Sequence of chain 2.B:
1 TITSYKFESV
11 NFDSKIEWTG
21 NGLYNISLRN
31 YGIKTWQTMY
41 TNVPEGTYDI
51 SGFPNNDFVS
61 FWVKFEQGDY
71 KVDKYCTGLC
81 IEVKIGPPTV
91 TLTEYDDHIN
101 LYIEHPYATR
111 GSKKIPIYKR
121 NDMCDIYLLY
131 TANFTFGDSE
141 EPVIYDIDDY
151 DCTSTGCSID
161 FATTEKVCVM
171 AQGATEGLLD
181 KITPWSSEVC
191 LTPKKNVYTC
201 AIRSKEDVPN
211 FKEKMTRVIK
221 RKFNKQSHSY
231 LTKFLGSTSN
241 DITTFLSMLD

Binding-site contacts:
Ligand atom C8 contacts residue TRP185 of chain 2.B at 3.9 Å (hydrophobic).
Ligand atom N2 contacts residue TRP185 of chain 2.B at 4.0 Å.
Ligand atom C5 contacts residue ILE144 of chain 2.B at 3.9 Å (hydrophobic).
Ligand atom C1 contacts residue ASN133 of chain 2.B at 1.4 Å.
Ligand atom C5 contacts residue ASN133 of chain 2.B at 3.7 Å.
Ligand atom C7 contacts residue MET170 of chain 2.B at 4.0 Å (hydrophobic).
Ligand atom C6 contacts residue ILE144 of chain 2.B at 4.0 Å (hydrophobic).
Ligand atom O7 contacts residue MET170 of chain 2.B at 3.6 Å.
Ligand atom C7 contacts residue ASN133 of chain 2.B at 4.1 Å.
Ligand atom N2 contacts residue ASN133 of chain 2.B at 2.9 Å (h-bond).
Ligand atom O5 contacts residue ASN133 of chain 2.B at 2.4 Å (h-bond).
Ligand atom O5 contacts residue PRO142 of chain 2.B at 4.4 Å.
Ligand atom N2 contacts residue MET170 of chain 2.B at 4.4 Å.
Ligand atom C2 contacts residue ASN133 of chain 2.B at 2.4 Å.
Ligand atom C1 contacts residue ILE144 of chain 2.B at 3.5 Å (hydrophobic).
Ligand atom C3 contacts residue ASN133 of chain 2.B at 3.8 Å.
Ligand atom O5 contacts residue ILE144 of chain 2.B at 3.1 Å.
Ligand atom C4 contacts residue ASN133 of chain 2.B at 4.2 Å.
Ligand atom C7 contacts residue TRP185 of chain 2.B at 4.5 Å (hydrophobic).

The small molecule below binds the protein below.
Small molecule (SMILES): CC(=O)N[C@@H]1[C@@H](O)[C@H](O)[C@@H](CO)O[C@H]1O